Binding-site contacts:
Ligand atom O13 contacts residue GLU30 of chain 1.B at 3.5 Å (salt-bridge).
Ligand atom C7 contacts residue THR28 of chain 1.B at 3.7 Å.
Ligand atom C19 contacts residue GLU21 of chain 1.B at 3.8 Å.
Ligand atom O14 contacts residue GLY27 of chain 1.B at 3.1 Å.
Ligand atom C2 contacts residue TYR114 of chain 1.B at 3.8 Å (hydrophobic).
Ligand atom O10 contacts residue LYS113 of chain 1.B at 3.3 Å (salt-bridge).
Ligand atom C19 contacts residue GLY22 of chain 1.B at 3.9 Å.
Ligand atom C19 contacts residue VAL18 of chain 1.B at 3.2 Å (hydrophobic).
Ligand atom O13 contacts residue THR28 of chain 1.B at 3.8 Å.
Ligand atom C12 contacts residue LEU31 of chain 1.B at 3.5 Å (hydrophobic).
Ligand atom C7 contacts residue LYS113 of chain 1.B at 3.4 Å.
Ligand atom C19 contacts residue LEU35 of chain 1.B at 3.8 Å (hydrophobic).
Ligand atom C6 contacts residue LEU31 of chain 1.B at 3.8 Å (hydrophobic).
Ligand atom O9 contacts residue THR28 of chain 1.B at 3.5 Å (h-bond).
Ligand atom O9 contacts residue GLY29 of chain 1.B at 2.7 Å (h-bond).
Ligand atom C16 contacts residue THR32 of chain 1.B at 3.5 Å.
Ligand atom C8 contacts residue ALA25 of chain 1.B at 3.6 Å (hydrophobic).
Ligand atom O14 contacts residue LYS113 of chain 1.B at 2.9 Å (salt-bridge).
Ligand atom C12 contacts residue THR32 of chain 1.B at 3.9 Å.
Ligand atom C2 contacts residue GLY27 of chain 1.B at 3.6 Å.
Ligand atom C1 contacts residue TYR114 of chain 1.B at 3.5 Å (hydrophobic).
Ligand atom O5 contacts residue ALA25 of chain 1.B at 3.3 Å.
Ligand atom O9 contacts residue GLU30 of chain 1.B at 3.5 Å (salt-bridge).
Ligand atom C15 contacts residue GLY22 of chain 1.B at 3.7 Å.
Ligand atom C11 contacts residue ALA25 of chain 1.B at 3.5 Å (hydrophobic).
Ligand atom C3 contacts residue ALA25 of chain 1.B at 3.6 Å (hydrophobic).
Ligand atom O14 contacts residue THR28 of chain 1.B at 2.6 Å (h-bond).
Ligand atom O18 contacts residue MET178 of chain 1.B at 3.8 Å.
Ligand atom C17 contacts residue GLU21 of chain 1.B at 3.8 Å.
Ligand atom C6 contacts residue GLY29 of chain 1.B at 3.7 Å.
Ligand atom C16 contacts residue LEU31 of chain 1.B at 3.8 Å (hydrophobic).
Ligand atom O18 contacts residue GLU21 of chain 1.B at 3.2 Å.
Ligand atom C6 contacts residue TYR114 of chain 1.B at 3.5 Å (hydrophobic).
Ligand atom O18 contacts residue GLY22 of chain 1.B at 3.6 Å (h-bond).
Ligand atom O13 contacts residue TYR114 of chain 1.B at 2.6 Å (h-bond).
Ligand atom C16 contacts residue GLY22 of chain 1.B at 3.4 Å.
Ligand atom O13 contacts residue LEU31 of chain 1.B at 3.0 Å (h-bond).
Ligand atom C7 contacts residue GLY27 of chain 1.B at 3.6 Å.
Ligand atom O9 contacts residue GLY27 of chain 1.B at 3.7 Å.
Ligand atom C15 contacts residue GLU21 of chain 1.B at 3.8 Å.

A small-molecule ligand and the protein it binds are described below.
Small molecule (SMILES): COc1ccc(-c2occ(C(=O)O)c2C(=O)O)cc1

Sequence of chain 1.B:
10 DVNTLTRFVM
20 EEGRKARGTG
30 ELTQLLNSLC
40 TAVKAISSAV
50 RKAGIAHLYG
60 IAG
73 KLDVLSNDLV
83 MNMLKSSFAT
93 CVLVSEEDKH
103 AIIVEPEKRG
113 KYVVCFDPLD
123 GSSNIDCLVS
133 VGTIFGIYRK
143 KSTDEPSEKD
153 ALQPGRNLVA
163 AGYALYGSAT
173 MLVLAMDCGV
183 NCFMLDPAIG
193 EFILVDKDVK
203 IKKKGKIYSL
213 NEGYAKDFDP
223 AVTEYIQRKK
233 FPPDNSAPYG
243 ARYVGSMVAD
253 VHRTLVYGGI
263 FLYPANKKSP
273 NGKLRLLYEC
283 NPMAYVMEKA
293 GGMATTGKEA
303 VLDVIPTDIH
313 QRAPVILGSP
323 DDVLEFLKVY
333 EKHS